Binding-site contacts:
Ligand atom O16 contacts residue TYR7 of chain 1.B at 3.9 Å.
Ligand atom C8 contacts residue HIS94 of chain 1.B at 3.6 Å.
Ligand atom C17 contacts residue TYR7 of chain 1.B at 3.3 Å (hydrophobic).
Ligand atom C7 contacts residue HIS94 of chain 1.B at 3.3 Å.
Ligand atom O6 contacts residue THR198 of chain 1.B at 3.0 Å (h-bond).
Ligand atom C12 contacts residue HIS94 of chain 1.B at 3.2 Å.
Ligand atom O15 contacts residue SER65 of chain 1.B at 3.3 Å.
Ligand atom C23 contacts residue GLN92 of chain 1.B at 3.6 Å.
Ligand atom O5 contacts residue VAL121 of chain 1.B at 3.8 Å.
Ligand atom C12 contacts residue THR199 of chain 1.B at 3.5 Å.
Ligand atom O15 contacts residue HIS64 of chain 1.B at 3.9 Å.
Ligand atom C7 contacts residue THR199 of chain 1.B at 3.6 Å.
Ligand atom N1 contacts residue ZN1 of chain 1.G at 1.8 Å.
Ligand atom S4 contacts residue ZN1 of chain 1.G at 3.1 Å.
Ligand atom CL contacts residue GLN67 of chain 1.B at 3.4 Å.
Ligand atom O16 contacts residue HIS96 of chain 1.B at 3.3 Å.
Ligand atom S4 contacts residue HIS94 of chain 1.B at 3.7 Å.
Ligand atom N1 contacts residue HIS94 of chain 1.B at 3.2 Å (h-bond).
Ligand atom C11 contacts residue THR199 of chain 1.B at 3.9 Å.
Ligand atom C17 contacts residue SER65 of chain 1.B at 3.5 Å.
Ligand atom O15 contacts residue ASN62 of chain 1.B at 3.1 Å (h-bond).
Ligand atom C25 contacts residue VAL130 of chain 1.B at 3.7 Å (hydrophobic).
Ligand atom O5 contacts residue ZN1 of chain 1.G at 3.4 Å.
Ligand atom O16 contacts residue THR199 of chain 1.B at 3.4 Å.
Ligand atom O6 contacts residue LEU197 of chain 1.B at 3.4 Å.
Ligand atom C25 contacts residue LEU91 of chain 1.B at 3.5 Å (hydrophobic).
Ligand atom C24 contacts residue LEU91 of chain 1.B at 3.8 Å (hydrophobic).
Ligand atom N1 contacts residue HIS119 of chain 1.B at 3.2 Å (h-bond).
Ligand atom CL contacts residue ASN62 of chain 1.B at 2.9 Å.
Ligand atom C24 contacts residue GLN92 of chain 1.B at 3.9 Å.
Ligand atom C12 contacts residue ZN1 of chain 1.G at 3.5 Å.
Ligand atom C17 contacts residue HIS64 of chain 1.B at 3.8 Å.
Ligand atom S4 contacts residue THR198 of chain 1.B at 3.9 Å.
Ligand atom O5 contacts residue HIS94 of chain 1.B at 3.2 Å.
Ligand atom N1 contacts residue HIS96 of chain 1.B at 3.2 Å (h-bond).
Ligand atom N1 contacts residue THR198 of chain 1.B at 2.8 Å (h-bond).
Ligand atom C7 contacts residue ZN1 of chain 1.G at 3.6 Å.
Ligand atom O6 contacts residue THR199 of chain 1.B at 3.8 Å.
Ligand atom C11 contacts residue HIS94 of chain 1.B at 3.8 Å.
Ligand atom C17 contacts residue HIS96 of chain 1.B at 3.5 Å.

Sequence of chain 1.B:
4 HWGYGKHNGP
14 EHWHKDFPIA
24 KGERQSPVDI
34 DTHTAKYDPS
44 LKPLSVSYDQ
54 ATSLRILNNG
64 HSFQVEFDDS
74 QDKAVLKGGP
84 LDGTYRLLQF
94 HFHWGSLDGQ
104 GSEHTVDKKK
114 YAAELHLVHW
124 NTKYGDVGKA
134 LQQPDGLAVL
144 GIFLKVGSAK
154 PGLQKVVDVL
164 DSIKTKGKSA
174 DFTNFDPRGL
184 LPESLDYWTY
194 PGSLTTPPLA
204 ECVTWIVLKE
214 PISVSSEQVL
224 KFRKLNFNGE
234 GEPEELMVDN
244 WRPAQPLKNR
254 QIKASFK

A small-molecule ligand and the protein it binds are described below.
Small molecule (SMILES): COC(=O)c1cc(S(N)(=O)=O)c(SC2CCCCC2)cc1Cl